This small molecule binds to this protein.
Small molecule (SMILES): C[C@H]1CC[C@]2(OC1)O[C@H]1[C@H](O)[C@@H]3[C@H]4CC[C@@H]5C[C@H](O[C@H]6O[C@@H](CO)[C@H](O)[C@@H](O)[C@@H]6O)[C@@H](O)C[C@@]5(C)[C@@H]4CC[C@@]3(C)[C@@H]1[C@H]2C

Binding-site contacts:
Ligand atom C17 contacts residue ARG250 of chain 1.F at 3.5 Å.
Ligand atom C11 contacts residue VAL246 of chain 1.F at 4.5 Å (hydrophobic).
Ligand atom O12 contacts residue VAL246 of chain 1.F at 4.3 Å.
Ligand atom O29 contacts residue LEU253 of chain 1.F at 3.6 Å (h-bond).
Ligand atom C72 contacts residue LEU253 of chain 1.F at 4.2 Å (hydrophobic).
Ligand atom C25 contacts residue LEU253 of chain 1.F at 4.5 Å (hydrophobic).
Ligand atom C18 contacts residue ARG250 of chain 1.F at 4.1 Å.
Ligand atom C28 contacts residue LEU253 of chain 1.F at 4.3 Å (hydrophobic).

Sequence of chain 1.F:
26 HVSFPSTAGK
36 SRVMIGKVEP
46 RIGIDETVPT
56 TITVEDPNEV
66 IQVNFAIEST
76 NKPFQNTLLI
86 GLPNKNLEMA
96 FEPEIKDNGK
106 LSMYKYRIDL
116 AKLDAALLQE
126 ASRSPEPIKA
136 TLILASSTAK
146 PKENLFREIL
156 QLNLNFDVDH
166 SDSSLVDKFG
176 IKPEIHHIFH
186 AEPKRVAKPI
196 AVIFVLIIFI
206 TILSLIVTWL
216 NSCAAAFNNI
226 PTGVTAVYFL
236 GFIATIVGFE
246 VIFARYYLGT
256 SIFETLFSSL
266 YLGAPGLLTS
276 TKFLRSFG